The small molecule below binds the protein below.
Small molecule (SMILES): CC(C)C[C@H](NC(=O)OCC1CN(C(=O)OC(C)(C)C)C1)C(=O)N[C@@H](C[C@@H]1C=CNC1=O)C(O)S(=O)(=O)O

Binding-site contacts:
Ligand atom C25 contacts residue FZI1 of chain 1.D at 0.0 Å.
Ligand atom C13 contacts residue FZI1 of chain 1.D at 0.1 Å.
Ligand atom O31 contacts residue FZI1 of chain 1.D at 0.0 Å (h-bond).
Ligand atom C09 contacts residue FZI1 of chain 1.D at 0.0 Å.
Ligand atom C06 contacts residue FZI1 of chain 1.D at 0.0 Å.
Ligand atom O02 contacts residue CYS149 of chain 1.A at 2.6 Å (h-bond).
Ligand atom C29 contacts residue FZI1 of chain 1.D at 0.0 Å.
Ligand atom C03 contacts residue CYS149 of chain 1.A at 2.7 Å (hydrophobic).
Ligand atom O02 contacts residue FZI1 of chain 1.D at 1.3 Å.
Ligand atom C17 contacts residue FZI1 of chain 1.D at 0.0 Å.
Ligand atom C19 contacts residue FZI1 of chain 1.D at 0.1 Å.
Ligand atom C32 contacts residue FZI1 of chain 1.D at 0.0 Å.
Ligand atom N18 contacts residue FZI1 of chain 1.D at 0.1 Å (h-bond).
Ligand atom C01 contacts residue CYS149 of chain 1.A at 1.8 Å (hydrophobic).
Ligand atom C05 contacts residue FZI1 of chain 1.D at 0.0 Å.
Ligand atom N07 contacts residue FZI1 of chain 1.D at 0.0 Å (h-bond).
Ligand atom N18 contacts residue GLN193 of chain 1.A at 2.8 Å (h-bond).
Ligand atom C16 contacts residue FZI1 of chain 1.D at 0.0 Å.
Ligand atom C22 contacts residue FZI1 of chain 1.D at 0.0 Å.
Ligand atom C21 contacts residue FZI1 of chain 1.D at 0.1 Å.
Ligand atom O34 contacts residue FZI1 of chain 1.D at 0.2 Å (h-bond).
Ligand atom N11 contacts residue FZI1 of chain 1.D at 0.0 Å (h-bond).
Ligand atom C30 contacts residue FZI1 of chain 1.D at 0.0 Å.
Ligand atom O10 contacts residue HIS167 of chain 1.A at 2.8 Å (h-bond).
Ligand atom N24 contacts residue FZI1 of chain 1.D at 0.0 Å (h-bond).
Ligand atom C14 contacts residue FZI1 of chain 1.D at 0.1 Å.
Ligand atom O10 contacts residue FZI1 of chain 1.D at 0.0 Å (h-bond).
Ligand atom C15 contacts residue FZI1 of chain 1.D at 0.0 Å.
Ligand atom O33 contacts residue FZI1 of chain 1.D at 0.1 Å (h-bond).
Ligand atom C08 contacts residue FZI1 of chain 1.D at 0.0 Å.
Ligand atom O26 contacts residue FZI1 of chain 1.D at 0.0 Å (h-bond).
Ligand atom C01 contacts residue FZI1 of chain 1.D at 0.1 Å.
Ligand atom N11 contacts residue HIS168 of chain 1.A at 2.9 Å (h-bond).
Ligand atom C27 contacts residue FZI1 of chain 1.D at 0.0 Å.
Ligand atom C04 contacts residue FZI1 of chain 1.D at 0.0 Å.
Ligand atom C23 contacts residue FZI1 of chain 1.D at 0.0 Å.
Ligand atom O20 contacts residue FZI1 of chain 1.D at 0.1 Å (h-bond).
Ligand atom C12 contacts residue FZI1 of chain 1.D at 0.1 Å.
Ligand atom C28 contacts residue FZI1 of chain 1.D at 0.0 Å.
Ligand atom C03 contacts residue FZI1 of chain 1.D at 0.0 Å.

Sequence of chain 1.A:
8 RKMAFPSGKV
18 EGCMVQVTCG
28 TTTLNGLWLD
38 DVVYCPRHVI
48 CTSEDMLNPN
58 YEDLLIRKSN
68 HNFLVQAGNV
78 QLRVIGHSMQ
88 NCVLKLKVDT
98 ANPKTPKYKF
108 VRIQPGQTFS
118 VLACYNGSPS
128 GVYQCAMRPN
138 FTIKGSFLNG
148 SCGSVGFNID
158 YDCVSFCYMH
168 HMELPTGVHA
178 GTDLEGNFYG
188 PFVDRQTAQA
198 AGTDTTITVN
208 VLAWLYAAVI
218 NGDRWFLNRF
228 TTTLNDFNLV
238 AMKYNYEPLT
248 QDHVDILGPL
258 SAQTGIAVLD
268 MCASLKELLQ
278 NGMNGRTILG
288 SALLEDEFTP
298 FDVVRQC